This small molecule binds to this protein.
Small molecule (SMILES): Nc1nc2c(ncn2[C@@H]2O[C@H](CO[P](=O)(O)O[P](=O)(O)CP(=O)(O)O)[C@@H](O)[C@H]2O)c(=O)[nH]1

Sequence of chain 1.A:
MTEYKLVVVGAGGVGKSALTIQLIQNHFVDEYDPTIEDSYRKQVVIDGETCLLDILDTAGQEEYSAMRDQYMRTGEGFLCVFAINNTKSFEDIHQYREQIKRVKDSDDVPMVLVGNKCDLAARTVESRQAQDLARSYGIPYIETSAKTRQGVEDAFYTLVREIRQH

Binding-site contacts:
Ligand atom O3G contacts residue GLY60 of chain 1.A at 3.0 Å (h-bond).
Ligand atom O3G contacts residue LYS16 of chain 1.A at 2.7 Å (salt-bridge).
Ligand atom O1B contacts residue GLY15 of chain 1.A at 3.0 Å (h-bond).
Ligand atom N2 contacts residue LEU120 of chain 1.A at 3.5 Å.
Ligand atom O6 contacts residue LYS147 of chain 1.A at 3.6 Å (salt-bridge).
Ligand atom O2' contacts residue PHE28 of chain 1.A at 3.2 Å.
Ligand atom C8 contacts residue ALA18 of chain 1.A at 3.5 Å (hydrophobic).
Ligand atom O2B contacts residue LYS16 of chain 1.A at 3.4 Å (salt-bridge).
Ligand atom O1A contacts residue ALA18 of chain 1.A at 2.8 Å (h-bond).
Ligand atom O3G contacts residue GLY12 of chain 1.A at 3.5 Å.
Ligand atom O2' contacts residue ASP30 of chain 1.A at 3.4 Å.
Ligand atom O4' contacts residue LYS117 of chain 1.A at 3.1 Å (salt-bridge).
Ligand atom O1A contacts residue GLY15 of chain 1.A at 3.5 Å.
Ligand atom O1A contacts residue SER17 of chain 1.A at 3.3 Å.
Ligand atom O2G contacts residue THR35 of chain 1.A at 3.1 Å (h-bond).
Ligand atom O1B contacts residue GLY13 of chain 1.A at 3.4 Å (h-bond).
Ligand atom O3' contacts residue ASP30 of chain 1.A at 3.6 Å (salt-bridge).
Ligand atom C8 contacts residue GLY15 of chain 1.A at 3.6 Å.
Ligand atom C2' contacts residue VAL29 of chain 1.A at 3.4 Å (hydrophobic).
Ligand atom O1B contacts residue LYS16 of chain 1.A at 3.1 Å (salt-bridge).
Ligand atom C3B contacts residue MG1 of chain 1.B at 3.4 Å.
Ligand atom PB contacts residue MG1 of chain 1.B at 3.3 Å.
Ligand atom O6 contacts residue LYS117 of chain 1.A at 3.3 Å.
Ligand atom O6 contacts residue SER145 of chain 1.A at 3.5 Å.
Ligand atom O6 contacts residue ASN116 of chain 1.A at 3.2 Å (h-bond).
Ligand atom O2G contacts residue MG1 of chain 1.B at 2.2 Å.
Ligand atom PG contacts residue MG1 of chain 1.B at 3.2 Å.
Ligand atom O3A contacts residue GLY15 of chain 1.A at 3.2 Å (h-bond).
Ligand atom N1 contacts residue ASP119 of chain 1.A at 2.9 Å (salt-bridge).
Ligand atom N7 contacts residue ALA146 of chain 1.A at 3.5 Å.
Ligand atom O1G contacts residue PRO34 of chain 1.A at 3.5 Å.
Ligand atom O2B contacts residue MG1 of chain 1.B at 2.3 Å.
Ligand atom O2' contacts residue VAL29 of chain 1.A at 2.6 Å (h-bond).
Ligand atom C3B contacts residue GLY13 of chain 1.A at 3.4 Å.
Ligand atom O6 contacts residue ALA146 of chain 1.A at 2.8 Å (h-bond).
Ligand atom N1 contacts residue LYS117 of chain 1.A at 3.5 Å.
Ligand atom N2 contacts residue ASP119 of chain 1.A at 2.8 Å (salt-bridge).
Ligand atom O2B contacts residue SER17 of chain 1.A at 2.9 Å (h-bond).
Ligand atom O1B contacts residue VAL14 of chain 1.A at 3.1 Å (h-bond).
Ligand atom N7 contacts residue ASN116 of chain 1.A at 3.1 Å (h-bond).